Sequence of chain 1.E:
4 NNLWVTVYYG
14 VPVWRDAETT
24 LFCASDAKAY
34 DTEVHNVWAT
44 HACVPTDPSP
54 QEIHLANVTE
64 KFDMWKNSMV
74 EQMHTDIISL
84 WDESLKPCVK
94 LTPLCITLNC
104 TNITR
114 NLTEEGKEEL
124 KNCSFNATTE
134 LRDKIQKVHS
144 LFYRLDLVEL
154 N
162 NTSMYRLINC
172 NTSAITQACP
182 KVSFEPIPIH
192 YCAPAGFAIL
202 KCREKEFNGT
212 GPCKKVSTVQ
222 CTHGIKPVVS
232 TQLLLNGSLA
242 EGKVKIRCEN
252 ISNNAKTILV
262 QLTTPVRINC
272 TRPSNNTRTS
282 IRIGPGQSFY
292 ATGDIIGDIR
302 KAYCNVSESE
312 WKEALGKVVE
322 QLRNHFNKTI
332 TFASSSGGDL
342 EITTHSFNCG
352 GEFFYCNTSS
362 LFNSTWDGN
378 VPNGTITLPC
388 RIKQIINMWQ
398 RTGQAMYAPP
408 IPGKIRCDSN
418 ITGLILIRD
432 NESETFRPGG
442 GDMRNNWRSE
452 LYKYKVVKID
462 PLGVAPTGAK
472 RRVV

This protein binds this small molecule.
Small molecule (SMILES): CC(=O)N[C@H]1[C@H](O[C@H]2[C@H](O)[C@@H](NC(C)=O)CO[C@@H]2CO)O[C@H](CO)[C@@H](O)[C@@H]1O

Binding-site contacts:
Ligand atom C4 contacts residue ASN276 of chain 1.E at 4.2 Å.
Ligand atom C2 contacts residue ASN276 of chain 1.E at 2.5 Å.
Ligand atom O5 contacts residue ILE297 of chain 1.E at 3.4 Å.
Ligand atom C6 contacts residue ILE297 of chain 1.E at 3.6 Å (hydrophobic).
Ligand atom C5 contacts residue ASN276 of chain 1.E at 3.6 Å.
Ligand atom C1 contacts residue ILE297 of chain 1.E at 4.1 Å (hydrophobic).
Ligand atom C5 contacts residue ILE297 of chain 1.E at 3.8 Å (hydrophobic).
Ligand atom O7 contacts residue ASN276 of chain 1.E at 3.4 Å (h-bond).
Ligand atom C3 contacts residue ASN276 of chain 1.E at 3.8 Å.
Ligand atom C7 contacts residue ASN276 of chain 1.E at 3.4 Å.
Ligand atom O6 contacts residue ILE297 of chain 1.E at 3.5 Å.
Ligand atom C1 contacts residue ASN276 of chain 1.E at 1.4 Å.
Ligand atom O5 contacts residue ASN276 of chain 1.E at 2.3 Å (h-bond).
Ligand atom N2 contacts residue ASN276 of chain 1.E at 3.0 Å (h-bond).